Sequence of chain 1.A:
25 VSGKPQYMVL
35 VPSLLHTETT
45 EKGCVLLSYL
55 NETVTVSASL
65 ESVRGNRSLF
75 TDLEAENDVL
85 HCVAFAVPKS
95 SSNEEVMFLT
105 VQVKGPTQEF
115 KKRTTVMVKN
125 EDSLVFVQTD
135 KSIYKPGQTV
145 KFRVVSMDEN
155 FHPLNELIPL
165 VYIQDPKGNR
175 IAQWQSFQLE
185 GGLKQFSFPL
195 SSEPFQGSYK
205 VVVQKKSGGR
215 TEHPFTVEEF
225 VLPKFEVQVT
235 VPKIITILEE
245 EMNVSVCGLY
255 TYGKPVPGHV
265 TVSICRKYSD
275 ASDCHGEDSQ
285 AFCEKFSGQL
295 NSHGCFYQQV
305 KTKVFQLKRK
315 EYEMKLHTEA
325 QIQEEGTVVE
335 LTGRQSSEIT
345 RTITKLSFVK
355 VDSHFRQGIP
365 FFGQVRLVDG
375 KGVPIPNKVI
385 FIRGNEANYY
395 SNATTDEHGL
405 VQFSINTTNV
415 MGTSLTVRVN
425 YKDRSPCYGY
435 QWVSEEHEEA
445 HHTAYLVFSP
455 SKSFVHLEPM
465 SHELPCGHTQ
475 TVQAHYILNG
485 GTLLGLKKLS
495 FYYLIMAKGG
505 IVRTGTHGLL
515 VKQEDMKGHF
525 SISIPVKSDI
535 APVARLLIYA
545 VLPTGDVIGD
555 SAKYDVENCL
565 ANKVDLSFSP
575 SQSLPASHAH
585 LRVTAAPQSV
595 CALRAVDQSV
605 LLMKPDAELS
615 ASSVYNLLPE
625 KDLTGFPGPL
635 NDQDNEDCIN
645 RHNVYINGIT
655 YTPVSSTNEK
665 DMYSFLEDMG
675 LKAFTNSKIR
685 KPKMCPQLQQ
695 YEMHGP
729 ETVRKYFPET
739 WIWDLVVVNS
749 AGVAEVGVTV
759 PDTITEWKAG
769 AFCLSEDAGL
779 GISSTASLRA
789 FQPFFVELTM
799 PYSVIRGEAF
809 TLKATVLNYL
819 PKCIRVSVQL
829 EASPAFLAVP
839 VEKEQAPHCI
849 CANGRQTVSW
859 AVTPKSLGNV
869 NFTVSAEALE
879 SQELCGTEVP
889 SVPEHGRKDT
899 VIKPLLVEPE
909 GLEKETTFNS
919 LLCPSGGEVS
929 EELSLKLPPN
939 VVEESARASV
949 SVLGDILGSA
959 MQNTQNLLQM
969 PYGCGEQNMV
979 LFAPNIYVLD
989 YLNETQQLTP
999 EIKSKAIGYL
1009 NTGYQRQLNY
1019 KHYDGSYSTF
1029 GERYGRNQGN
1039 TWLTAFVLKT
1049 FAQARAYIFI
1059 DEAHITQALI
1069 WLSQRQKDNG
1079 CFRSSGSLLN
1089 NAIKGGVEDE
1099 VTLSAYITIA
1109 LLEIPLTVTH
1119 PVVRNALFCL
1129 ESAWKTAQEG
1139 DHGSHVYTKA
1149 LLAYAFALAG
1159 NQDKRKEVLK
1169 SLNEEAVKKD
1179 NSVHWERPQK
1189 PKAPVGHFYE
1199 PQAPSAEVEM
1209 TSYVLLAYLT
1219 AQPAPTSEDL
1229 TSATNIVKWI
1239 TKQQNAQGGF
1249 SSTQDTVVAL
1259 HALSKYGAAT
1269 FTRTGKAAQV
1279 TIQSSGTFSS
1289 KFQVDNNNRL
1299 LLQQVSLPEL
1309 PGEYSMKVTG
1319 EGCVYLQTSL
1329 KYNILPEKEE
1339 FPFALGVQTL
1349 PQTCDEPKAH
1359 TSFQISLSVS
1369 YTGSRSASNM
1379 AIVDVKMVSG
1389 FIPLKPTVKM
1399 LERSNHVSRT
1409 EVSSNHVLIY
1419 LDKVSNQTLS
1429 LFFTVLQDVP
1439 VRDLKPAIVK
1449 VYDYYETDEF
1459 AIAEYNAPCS

A small-molecule ligand and the protein it binds are described below.
Small molecule (SMILES): CC(=O)N[C@H]1[C@H](O[C@H]2[C@H](O)[C@@H](NC(C)=O)CO[C@@H]2CO)O[C@H](CO)[C@@H](O[C@@H]2O[C@H](CO[C@H]3O[C@H](CO)[C@@H](O)[C@H](O)[C@@H]3O)[C@@H](O)[C@H](O)[C@@H]2O)[C@@H]1O

Binding-site contacts:
Ligand atom O6 contacts residue GLN112 of chain 1.A at 2.7 Å (h-bond).
Ligand atom C6 contacts residue GLN112 of chain 1.A at 3.6 Å.
Ligand atom O6 contacts residue GLU56 of chain 1.A at 3.7 Å.
Ligand atom C7 contacts residue ASN55 of chain 1.A at 4.0 Å.
Ligand atom C1 contacts residue ASN55 of chain 1.A at 1.4 Å.
Ligand atom C5 contacts residue ASN55 of chain 1.A at 3.7 Å.
Ligand atom C4 contacts residue ASN55 of chain 1.A at 4.2 Å.
Ligand atom C2 contacts residue ASN55 of chain 1.A at 2.5 Å.
Ligand atom O5 contacts residue GLN112 of chain 1.A at 4.4 Å.
Ligand atom C7 contacts residue VAL25 of chain 1.A at 3.9 Å (hydrophobic).
Ligand atom O6 contacts residue THR111 of chain 1.A at 3.2 Å.
Ligand atom C3 contacts residue ASN55 of chain 1.A at 3.7 Å.
Ligand atom O7 contacts residue VAL25 of chain 1.A at 3.2 Å.
Ligand atom C5 contacts residue THR111 of chain 1.A at 3.6 Å.
Ligand atom O6 contacts residue ASN55 of chain 1.A at 4.2 Å.
Ligand atom O5 contacts residue THR111 of chain 1.A at 3.8 Å.
Ligand atom O3 contacts residue VAL25 of chain 1.A at 3.2 Å.
Ligand atom N2 contacts residue ASN55 of chain 1.A at 2.9 Å (h-bond).
Ligand atom C5 contacts residue GLN112 of chain 1.A at 3.8 Å.
Ligand atom C6 contacts residue THR111 of chain 1.A at 3.8 Å.
Ligand atom O5 contacts residue ASN55 of chain 1.A at 2.4 Å (h-bond).
Ligand atom C6 contacts residue ASN55 of chain 1.A at 4.3 Å.
Ligand atom C3 contacts residue VAL25 of chain 1.A at 4.5 Å (hydrophobic).